A protein and the small-molecule ligand that binds it are described below.
Small molecule (SMILES): C=C1CC[C@@]2(C(C)C)C[C@@H]12

Sequence of chain 1.C:
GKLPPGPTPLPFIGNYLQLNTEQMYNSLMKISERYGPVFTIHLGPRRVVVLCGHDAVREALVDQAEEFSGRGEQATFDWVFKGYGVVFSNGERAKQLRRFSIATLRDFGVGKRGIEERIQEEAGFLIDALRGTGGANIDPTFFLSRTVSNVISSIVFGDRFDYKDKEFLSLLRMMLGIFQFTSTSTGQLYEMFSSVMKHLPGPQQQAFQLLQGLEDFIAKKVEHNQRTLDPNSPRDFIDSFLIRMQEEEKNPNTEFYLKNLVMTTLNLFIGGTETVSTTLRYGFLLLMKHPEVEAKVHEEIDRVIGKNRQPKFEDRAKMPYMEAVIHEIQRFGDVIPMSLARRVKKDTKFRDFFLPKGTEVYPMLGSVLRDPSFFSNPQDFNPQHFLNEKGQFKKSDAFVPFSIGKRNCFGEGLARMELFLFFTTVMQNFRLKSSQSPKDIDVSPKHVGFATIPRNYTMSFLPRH

Binding-site contacts:
Ligand atom C6 contacts residue VAL95 of chain 1.C at 4.5 Å (hydrophobic).
Ligand atom C7 contacts residue VAL95 of chain 1.C at 4.4 Å (hydrophobic).
Ligand atom C8 contacts residue PHE458 of chain 1.C at 4.3 Å (hydrophobic).
Ligand atom C4 contacts residue ILE278 of chain 1.C at 3.7 Å (hydrophobic).
Ligand atom C6 contacts residue ILE278 of chain 1.C at 4.4 Å (hydrophobic).
Ligand atom C3 contacts residue PHE85 of chain 1.C at 3.8 Å (hydrophobic).
Ligand atom C4 contacts residue PHE85 of chain 1.C at 3.4 Å (hydrophobic).
Ligand atom C9 contacts residue PHE458 of chain 1.C at 4.1 Å (hydrophobic).
Ligand atom C9 contacts residue LEU348 of chain 1.C at 3.5 Å (hydrophobic).
Ligand atom C5 contacts residue PHE458 of chain 1.C at 4.3 Å (hydrophobic).
Ligand atom C9 contacts residue VAL95 of chain 1.C at 4.4 Å (hydrophobic).
Ligand atom C2 contacts residue THR283 of chain 1.C at 4.2 Å.
Ligand atom C contacts residue HEM1 of chain 1.K at 3.7 Å.
Ligand atom C contacts residue THR283 of chain 1.C at 4.1 Å.
Ligand atom C1 contacts residue PHE85 of chain 1.C at 4.4 Å (hydrophobic).
Ligand atom C4 contacts residue PHE187 of chain 1.C at 4.1 Å (hydrophobic).
Ligand atom C1 contacts residue GLY279 of chain 1.C at 4.5 Å.
Ligand atom C contacts residue GLY279 of chain 1.C at 3.6 Å.
Ligand atom C6 contacts residue PHE89 of chain 1.C at 4.1 Å (hydrophobic).
Ligand atom C3 contacts residue PHE187 of chain 1.C at 3.4 Å (hydrophobic).
Ligand atom C5 contacts residue HEM1 of chain 1.K at 4.2 Å.
Ligand atom C3 contacts residue PHE458 of chain 1.C at 4.3 Å (hydrophobic).
Ligand atom C6 contacts residue PHE96 of chain 1.C at 4.5 Å (hydrophobic).
Ligand atom C5 contacts residue LEU348 of chain 1.C at 4.1 Å (hydrophobic).
Ligand atom C9 contacts residue PHE96 of chain 1.C at 4.4 Å (hydrophobic).
Ligand atom C6 contacts residue ASN275 of chain 1.C at 3.5 Å.